This protein binds this small molecule.
Small molecule (SMILES): Cc1cc(CCCCCOc2ccc(C3=NCCO3)cc2Cl)on1

Sequence of chain 2.C:
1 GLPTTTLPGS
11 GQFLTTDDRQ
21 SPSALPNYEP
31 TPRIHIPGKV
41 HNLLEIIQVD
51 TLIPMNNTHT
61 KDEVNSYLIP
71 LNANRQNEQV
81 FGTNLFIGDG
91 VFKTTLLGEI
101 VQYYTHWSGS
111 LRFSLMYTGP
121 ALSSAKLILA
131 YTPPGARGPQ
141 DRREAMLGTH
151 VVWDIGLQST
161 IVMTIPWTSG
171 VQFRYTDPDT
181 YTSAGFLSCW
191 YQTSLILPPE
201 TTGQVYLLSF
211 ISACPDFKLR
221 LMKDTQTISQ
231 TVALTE

Binding-site contacts:
Ligand atom CL1 contacts residue TYR128 of chain 2.A at 3.3 Å.
Ligand atom N3A contacts residue ALA24 of chain 2.C at 3.6 Å.
Ligand atom C4B contacts residue PHE186 of chain 2.A at 3.4 Å (hydrophobic).
Ligand atom C6B contacts residue TYR128 of chain 2.A at 3.8 Å (hydrophobic).
Ligand atom C5A contacts residue PHE186 of chain 2.A at 3.4 Å (hydrophobic).
Ligand atom C1C contacts residue LEU106 of chain 2.A at 3.5 Å (hydrophobic).
Ligand atom C5C contacts residue TYR152 of chain 2.A at 3.9 Å (hydrophobic).
Ligand atom C5B contacts residue PHE186 of chain 2.A at 3.5 Å (hydrophobic).
Ligand atom C2C contacts residue TYR197 of chain 2.A at 3.8 Å (hydrophobic).
Ligand atom C4A contacts residue PRO174 of chain 2.A at 3.3 Å (hydrophobic).
Ligand atom C5B contacts residue MET224 of chain 2.A at 3.5 Å (hydrophobic).
Ligand atom N2 contacts residue ASN219 of chain 2.A at 3.6 Å.
Ligand atom O1A contacts residue PHE186 of chain 2.A at 2.8 Å.
Ligand atom O1 contacts residue MET221 of chain 2.A at 3.2 Å (h-bond).
Ligand atom C5 contacts residue LEU106 of chain 2.A at 3.7 Å (hydrophobic).
Ligand atom C5A contacts residue ALA150 of chain 2.A at 3.9 Å (hydrophobic).
Ligand atom C3B contacts residue TYR152 of chain 2.A at 3.7 Å (hydrophobic).
Ligand atom C2C contacts residue TYR128 of chain 2.A at 3.8 Å (hydrophobic).
Ligand atom C4C contacts residue VAL191 of chain 2.A at 3.5 Å (hydrophobic).
Ligand atom CL1 contacts residue ILE104 of chain 2.A at 3.5 Å.
Ligand atom C2B contacts residue VAL188 of chain 2.A at 3.7 Å (hydrophobic).
Ligand atom C1B contacts residue VAL188 of chain 2.A at 3.9 Å (hydrophobic).
Ligand atom N3A contacts residue PHE186 of chain 2.A at 3.9 Å.
Ligand atom C5A contacts residue VAL176 of chain 2.A at 3.2 Å (hydrophobic).
Ligand atom C31 contacts residue TYR197 of chain 2.A at 3.9 Å (hydrophobic).
Ligand atom C4B contacts residue MET224 of chain 2.A at 3.8 Å (hydrophobic).
Ligand atom C1C contacts residue TYR128 of chain 2.A at 3.7 Å (hydrophobic).
Ligand atom C5A contacts residue MET224 of chain 2.A at 3.5 Å (hydrophobic).
Ligand atom C3C contacts residue TYR128 of chain 2.A at 3.4 Å (hydrophobic).
Ligand atom C4B contacts residue TYR152 of chain 2.A at 3.8 Å (hydrophobic).
Ligand atom C4 contacts residue LEU106 of chain 2.A at 3.6 Å (hydrophobic).
Ligand atom C2A contacts residue MET224 of chain 2.A at 3.4 Å (hydrophobic).
Ligand atom N3A contacts residue PRO174 of chain 2.A at 3.7 Å.
Ligand atom C2A contacts residue PHE186 of chain 2.A at 3.2 Å (hydrophobic).
Ligand atom O1A contacts residue MET224 of chain 2.A at 2.8 Å.
Ligand atom C4C contacts residue VAL188 of chain 2.A at 3.9 Å (hydrophobic).
Ligand atom O1B contacts residue ILE104 of chain 2.A at 3.8 Å.
Ligand atom C5C contacts residue VAL191 of chain 2.A at 3.9 Å (hydrophobic).
Ligand atom C2B contacts residue TYR152 of chain 2.A at 3.8 Å (hydrophobic).
Ligand atom C5C contacts residue VAL188 of chain 2.A at 3.9 Å (hydrophobic).

Sequence of chain 2.A:
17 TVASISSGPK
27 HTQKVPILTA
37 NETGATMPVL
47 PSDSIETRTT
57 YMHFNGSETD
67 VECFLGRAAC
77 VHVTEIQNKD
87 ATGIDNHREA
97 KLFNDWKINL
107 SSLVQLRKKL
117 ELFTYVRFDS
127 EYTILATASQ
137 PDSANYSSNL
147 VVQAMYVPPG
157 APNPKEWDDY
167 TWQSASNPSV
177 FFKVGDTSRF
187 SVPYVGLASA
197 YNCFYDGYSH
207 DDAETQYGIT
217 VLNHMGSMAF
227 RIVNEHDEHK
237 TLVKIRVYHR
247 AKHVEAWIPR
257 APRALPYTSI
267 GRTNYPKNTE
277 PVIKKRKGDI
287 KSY

Sequence of chain 3.C:
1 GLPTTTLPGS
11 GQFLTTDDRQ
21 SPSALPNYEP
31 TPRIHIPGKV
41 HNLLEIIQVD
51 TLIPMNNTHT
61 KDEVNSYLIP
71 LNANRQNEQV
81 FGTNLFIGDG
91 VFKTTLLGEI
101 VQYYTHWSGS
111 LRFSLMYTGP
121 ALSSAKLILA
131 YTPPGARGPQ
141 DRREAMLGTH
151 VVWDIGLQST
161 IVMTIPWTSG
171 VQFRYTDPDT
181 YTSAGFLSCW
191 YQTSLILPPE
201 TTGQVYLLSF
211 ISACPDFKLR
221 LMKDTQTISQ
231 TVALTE